Sequence of chain 1.D:
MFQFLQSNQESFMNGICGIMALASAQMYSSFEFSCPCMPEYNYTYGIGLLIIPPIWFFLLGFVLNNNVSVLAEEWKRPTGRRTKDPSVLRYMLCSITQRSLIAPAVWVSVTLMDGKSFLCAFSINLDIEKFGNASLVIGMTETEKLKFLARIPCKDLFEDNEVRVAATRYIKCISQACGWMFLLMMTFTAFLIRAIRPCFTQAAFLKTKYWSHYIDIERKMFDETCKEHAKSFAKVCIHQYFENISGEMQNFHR

Binding-site contacts:
Ligand atom CBD contacts residue PHE128 of chain 1.D at 3.7 Å (hydrophobic).
Ligand atom CAD contacts residue TYR49 of chain 1.D at 3.8 Å (hydrophobic).
Ligand atom CAU contacts residue TYR49 of chain 1.D at 4.2 Å (hydrophobic).
Ligand atom CAP contacts residue PHE124 of chain 1.D at 4.5 Å (hydrophobic).
Ligand atom OAH contacts residue ASN131 of chain 1.D at 3.7 Å.
Ligand atom CAI contacts residue PHE128 of chain 1.D at 4.3 Å (hydrophobic).
Ligand atom CAK contacts residue PHE128 of chain 1.D at 4.2 Å (hydrophobic).
Ligand atom CAS contacts residue TYR49 of chain 1.D at 3.6 Å (hydrophobic).
Ligand atom CAD contacts residue PHE128 of chain 1.D at 3.5 Å (hydrophobic).
Ligand atom CAE contacts residue TYR49 of chain 1.D at 4.1 Å (hydrophobic).
Ligand atom CAJ contacts residue LEU56 of chain 1.D at 4.2 Å (hydrophobic).
Ligand atom CAL contacts residue ASN131 of chain 1.D at 4.4 Å.
Ligand atom CAE contacts residue ILE53 of chain 1.D at 3.6 Å (hydrophobic).
Ligand atom CAE contacts residue PHE128 of chain 1.D at 3.6 Å (hydrophobic).
Ligand atom CAB contacts residue LEU56 of chain 1.D at 3.5 Å (hydrophobic).
Ligand atom CBA contacts residue VAL114 of chain 1.D at 4.3 Å (hydrophobic).
Ligand atom CAQ contacts residue PHE124 of chain 1.D at 4.1 Å (hydrophobic).
Ligand atom CAM contacts residue ASN131 of chain 1.D at 3.9 Å.
Ligand atom CAB contacts residue VAL114 of chain 1.D at 3.8 Å (hydrophobic).
Ligand atom CBG contacts residue PHE128 of chain 1.D at 4.3 Å (hydrophobic).
Ligand atom CAX contacts residue ASN131 of chain 1.D at 3.8 Å.
Ligand atom CAQ contacts residue PHE128 of chain 1.D at 4.3 Å (hydrophobic).
Ligand atom CAO contacts residue LEU56 of chain 1.D at 4.4 Å (hydrophobic).
Ligand atom OAF contacts residue ASN131 of chain 1.D at 3.5 Å (h-bond).
Ligand atom CAZ contacts residue PHE128 of chain 1.D at 4.2 Å (hydrophobic).
Ligand atom CBH contacts residue PHE128 of chain 1.D at 4.4 Å (hydrophobic).

This protein binds this small molecule.
Small molecule (SMILES): CC(C)CCC[C@@H](C)[C@H]1CC[C@H]2[C@@H]3CC=C4C[C@@H](OC(=O)CCC(=O)O)CC[C@]4(C)[C@H]3CC[C@]12C